Binding-site contacts:
Ligand atom C10 contacts residue TYR193 of chain 1.C at 3.6 Å (hydrophobic).
Ligand atom C8 contacts residue CYS188 of chain 1.C at 3.9 Å (hydrophobic).
Ligand atom C3 contacts residue CYS188 of chain 1.C at 4.3 Å (hydrophobic).
Ligand atom C5 contacts residue ILE116 of chain 1.A at 3.9 Å (hydrophobic).
Ligand atom C8 contacts residue ACH1 of chain 1.T at 4.0 Å.
Ligand atom C5 contacts residue VAL146 of chain 1.C at 4.1 Å (hydrophobic).
Ligand atom C6 contacts residue CYS189 of chain 1.C at 3.5 Å (hydrophobic).
Ligand atom N1 contacts residue ACH1 of chain 1.T at 4.0 Å.
Ligand atom C2 contacts residue ACH1 of chain 1.T at 3.7 Å.
Ligand atom C9 contacts residue ACH1 of chain 1.T at 3.4 Å.
Ligand atom C6 contacts residue ILE116 of chain 1.A at 4.3 Å (hydrophobic).
Ligand atom C6 contacts residue TRP145 of chain 1.C at 3.8 Å (hydrophobic).
Ligand atom C3 contacts residue ILE116 of chain 1.A at 4.2 Å (hydrophobic).
Ligand atom C9 contacts residue TRP145 of chain 1.C at 4.5 Å (hydrophobic).
Ligand atom C3 contacts residue ACH1 of chain 1.T at 3.8 Å.
Ligand atom C5 contacts residue TRP145 of chain 1.C at 3.1 Å (hydrophobic).
Ligand atom O7 contacts residue ILE116 of chain 1.A at 4.0 Å.
Ligand atom C5 contacts residue TYR193 of chain 1.C at 4.4 Å (hydrophobic).
Ligand atom C8 contacts residue TYR186 of chain 1.C at 3.4 Å (hydrophobic).
Ligand atom C9 contacts residue TYR91 of chain 1.C at 3.5 Å (hydrophobic).
Ligand atom C10 contacts residue TYR91 of chain 1.C at 3.8 Å (hydrophobic).
Ligand atom N1 contacts residue TRP145 of chain 1.C at 3.9 Å.
Ligand atom C10 contacts residue TRP145 of chain 1.C at 3.0 Å (hydrophobic).
Ligand atom O7 contacts residue TRP145 of chain 1.C at 3.6 Å (h-bond).
Ligand atom O4 contacts residue ILE116 of chain 1.A at 4.1 Å.
Ligand atom C2 contacts residue TRP145 of chain 1.C at 3.5 Å (hydrophobic).
Ligand atom C6 contacts residue VAL146 of chain 1.C at 4.2 Å (hydrophobic).
Ligand atom C10 contacts residue SER144 of chain 1.C at 3.8 Å.
Ligand atom O4 contacts residue TRP145 of chain 1.C at 2.7 Å (h-bond).
Ligand atom C6 contacts residue TYR193 of chain 1.C at 3.1 Å (hydrophobic).
Ligand atom C3 contacts residue TRP145 of chain 1.C at 3.6 Å (hydrophobic).
Ligand atom O7 contacts residue VAL146 of chain 1.C at 3.5 Å.
Ligand atom C9 contacts residue TYR186 of chain 1.C at 3.9 Å (hydrophobic).

Sequence of chain 1.A:
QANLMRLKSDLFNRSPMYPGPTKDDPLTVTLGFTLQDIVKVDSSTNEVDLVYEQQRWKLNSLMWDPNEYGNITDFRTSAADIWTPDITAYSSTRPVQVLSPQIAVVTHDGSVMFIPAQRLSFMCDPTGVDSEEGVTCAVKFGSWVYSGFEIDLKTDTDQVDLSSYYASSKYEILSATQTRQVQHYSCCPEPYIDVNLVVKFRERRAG

Sequence of chain 1.C:
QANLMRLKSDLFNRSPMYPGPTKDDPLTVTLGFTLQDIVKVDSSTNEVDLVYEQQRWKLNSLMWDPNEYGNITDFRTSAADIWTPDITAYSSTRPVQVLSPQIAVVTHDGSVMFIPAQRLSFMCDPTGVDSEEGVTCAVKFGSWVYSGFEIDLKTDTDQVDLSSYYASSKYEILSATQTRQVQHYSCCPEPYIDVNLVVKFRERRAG

This protein binds this small molecule.
Small molecule (SMILES): CC(=O)OCC[N+](C)(C)C